The protein below binds the small molecule below.
Small molecule (SMILES): CC(=O)N[C@@H]1[C@@H](O)[C@H](O)[C@@H](CO)O[C@H]1O

Sequence of chain 1.C:
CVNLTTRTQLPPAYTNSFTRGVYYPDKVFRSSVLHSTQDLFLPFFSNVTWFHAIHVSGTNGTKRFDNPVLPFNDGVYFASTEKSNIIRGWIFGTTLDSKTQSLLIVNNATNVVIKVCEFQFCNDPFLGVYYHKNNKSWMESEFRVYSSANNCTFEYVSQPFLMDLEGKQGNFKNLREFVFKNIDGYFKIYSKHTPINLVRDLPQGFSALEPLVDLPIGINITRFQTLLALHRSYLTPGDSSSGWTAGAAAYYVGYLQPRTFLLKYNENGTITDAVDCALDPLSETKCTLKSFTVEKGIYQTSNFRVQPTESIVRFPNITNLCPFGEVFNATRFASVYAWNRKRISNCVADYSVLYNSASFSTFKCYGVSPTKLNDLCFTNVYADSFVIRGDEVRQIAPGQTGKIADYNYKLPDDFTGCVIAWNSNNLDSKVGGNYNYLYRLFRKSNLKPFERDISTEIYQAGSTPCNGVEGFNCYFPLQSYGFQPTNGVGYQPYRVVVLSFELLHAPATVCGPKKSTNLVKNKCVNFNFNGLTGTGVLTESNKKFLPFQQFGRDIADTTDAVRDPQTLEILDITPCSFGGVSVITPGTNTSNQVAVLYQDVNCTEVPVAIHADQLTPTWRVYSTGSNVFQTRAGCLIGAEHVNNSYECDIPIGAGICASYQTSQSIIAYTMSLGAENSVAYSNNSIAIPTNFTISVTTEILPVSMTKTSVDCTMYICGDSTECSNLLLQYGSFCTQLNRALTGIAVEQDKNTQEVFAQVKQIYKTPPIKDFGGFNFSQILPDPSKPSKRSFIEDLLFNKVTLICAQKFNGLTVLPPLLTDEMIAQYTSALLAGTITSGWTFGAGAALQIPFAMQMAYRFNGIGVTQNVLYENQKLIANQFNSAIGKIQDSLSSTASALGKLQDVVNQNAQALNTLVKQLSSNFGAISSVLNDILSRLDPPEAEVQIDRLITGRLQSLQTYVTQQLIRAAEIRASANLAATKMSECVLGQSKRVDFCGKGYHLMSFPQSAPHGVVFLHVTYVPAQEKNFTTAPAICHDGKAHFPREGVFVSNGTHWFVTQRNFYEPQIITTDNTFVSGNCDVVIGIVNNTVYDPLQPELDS

Binding-site contacts:
Ligand atom C8 contacts residue ASN17 of chain 1.C at 3.9 Å.
Ligand atom O4 contacts residue ASN137 of chain 1.C at 3.5 Å (h-bond).
Ligand atom C3 contacts residue ASN137 of chain 1.C at 3.4 Å.
Ligand atom C4 contacts residue ASN137 of chain 1.C at 3.7 Å.
Ligand atom N2 contacts residue ASN17 of chain 1.C at 2.9 Å (h-bond).
Ligand atom O7 contacts residue ASN137 of chain 1.C at 3.0 Å (h-bond).
Ligand atom C8 contacts residue CYS15 of chain 1.C at 3.2 Å (hydrophobic).
Ligand atom O3 contacts residue ASN137 of chain 1.C at 4.3 Å.
Ligand atom C5 contacts residue ASN17 of chain 1.C at 3.7 Å.
Ligand atom C4 contacts residue ASN17 of chain 1.C at 4.2 Å.
Ligand atom C8 contacts residue VAL16 of chain 1.C at 3.8 Å (hydrophobic).
Ligand atom C2 contacts residue ASN17 of chain 1.C at 2.5 Å.
Ligand atom C5 contacts residue ASN137 of chain 1.C at 3.5 Å.
Ligand atom C3 contacts residue ASN17 of chain 1.C at 3.8 Å.
Ligand atom C7 contacts residue ASN137 of chain 1.C at 4.1 Å.
Ligand atom C2 contacts residue ASN137 of chain 1.C at 4.2 Å.
Ligand atom C1 contacts residue ASN137 of chain 1.C at 4.0 Å.
Ligand atom O5 contacts residue ASN17 of chain 1.C at 2.4 Å (h-bond).
Ligand atom C6 contacts residue ASN137 of chain 1.C at 4.2 Å.
Ligand atom O7 contacts residue ASN17 of chain 1.C at 2.6 Å (h-bond).
Ligand atom O5 contacts residue ASN137 of chain 1.C at 4.3 Å.
Ligand atom C7 contacts residue ASN17 of chain 1.C at 3.0 Å.
Ligand atom C1 contacts residue ASN17 of chain 1.C at 1.4 Å.